Sequence of chain 27.A:
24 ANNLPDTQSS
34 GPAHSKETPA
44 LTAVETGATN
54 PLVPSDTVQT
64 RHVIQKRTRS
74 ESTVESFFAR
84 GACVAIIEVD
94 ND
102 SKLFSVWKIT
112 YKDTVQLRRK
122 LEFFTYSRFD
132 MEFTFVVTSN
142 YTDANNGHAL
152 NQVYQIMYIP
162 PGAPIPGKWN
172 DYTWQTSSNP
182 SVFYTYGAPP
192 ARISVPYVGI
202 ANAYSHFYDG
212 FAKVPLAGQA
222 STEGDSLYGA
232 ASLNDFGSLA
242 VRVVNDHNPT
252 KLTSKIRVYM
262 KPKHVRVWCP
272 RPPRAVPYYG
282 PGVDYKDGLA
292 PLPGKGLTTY

Binding-site contacts:
Ligand atom C10 contacts residue TYR159 of chain 27.A at 3.5 Å (hydrophobic).
Ligand atom O3 contacts residue TYR112 of chain 27.A at 3.6 Å.
Ligand atom C20 contacts residue ILE194 of chain 27.A at 3.8 Å (hydrophobic).
Ligand atom C4 contacts residue MET132 of chain 27.A at 3.8 Å (hydrophobic).
Ligand atom C9 contacts residue VAL199 of chain 27.A at 3.6 Å (hydrophobic).
Ligand atom C6 contacts residue TYR112 of chain 27.A at 3.7 Å (hydrophobic).
Ligand atom O3 contacts residue PHE130 of chain 27.A at 3.6 Å.
Ligand atom C21 contacts residue SER128 of chain 27.A at 3.8 Å.
Ligand atom CL2 contacts residue ALA24 of chain 27.C at 3.5 Å.
Ligand atom O2 contacts residue VAL196 of chain 27.A at 3.4 Å.
Ligand atom C21 contacts residue HIS207 of chain 27.A at 3.6 Å.
Ligand atom C21 contacts residue TYR205 of chain 27.A at 3.8 Å (hydrophobic).
Ligand atom C5 contacts residue TYR112 of chain 27.A at 3.5 Å (hydrophobic).
Ligand atom C16 contacts residue ALA24 of chain 27.C at 3.8 Å (hydrophobic).
Ligand atom C20 contacts residue LEU240 of chain 27.A at 3.8 Å (hydrophobic).
Ligand atom O1 contacts residue ILE110 of chain 27.A at 3.7 Å.
Ligand atom C13 contacts residue MET132 of chain 27.A at 3.4 Å (hydrophobic).
Ligand atom C7 contacts residue MET132 of chain 27.A at 3.3 Å (hydrophobic).
Ligand atom C8 contacts residue MET132 of chain 27.A at 3.4 Å (hydrophobic).
Ligand atom C12 contacts residue PHE134 of chain 27.A at 3.8 Å (hydrophobic).
Ligand atom CL2 contacts residue TYR159 of chain 27.A at 3.6 Å.
Ligand atom C9 contacts residue PHE237 of chain 27.A at 3.7 Å (hydrophobic).
Ligand atom C19 contacts residue LEU240 of chain 27.A at 3.8 Å (hydrophobic).
Ligand atom C17 contacts residue TYR159 of chain 27.A at 3.7 Å (hydrophobic).
Ligand atom C16 contacts residue TYR159 of chain 27.A at 3.8 Å (hydrophobic).
Ligand atom CL2 contacts residue ILE25 of chain 27.C at 3.4 Å.
Ligand atom C1 contacts residue TYR205 of chain 27.A at 3.8 Å (hydrophobic).
Ligand atom C12 contacts residue ILE110 of chain 27.A at 3.8 Å (hydrophobic).
Ligand atom CL3 contacts residue PHE134 of chain 27.A at 3.8 Å.
Ligand atom C13 contacts residue ILE110 of chain 27.A at 3.7 Å (hydrophobic).
Ligand atom CL3 contacts residue LEU240 of chain 27.A at 3.8 Å.
Ligand atom O1 contacts residue PHE237 of chain 27.A at 3.8 Å.
Ligand atom C17 contacts residue ALA24 of chain 27.C at 3.7 Å (hydrophobic).
Ligand atom C14 contacts residue TYR159 of chain 27.A at 3.5 Å (hydrophobic).
Ligand atom O1 contacts residue MET132 of chain 27.A at 3.7 Å.
Ligand atom C2 contacts residue PHE237 of chain 27.A at 3.6 Å (hydrophobic).
Ligand atom C3 contacts residue MET132 of chain 27.A at 3.7 Å (hydrophobic).
Ligand atom C7 contacts residue PHE237 of chain 27.A at 3.5 Å (hydrophobic).
Ligand atom C13 contacts residue PHE134 of chain 27.A at 3.7 Å (hydrophobic).
Ligand atom C11 contacts residue ILE110 of chain 27.A at 3.8 Å (hydrophobic).

A protein and the small-molecule ligand that binds it are described below.
Small molecule (SMILES): COc1ccc(OCc2ccc(COc3c(Cl)cccc3Cl)cc2)c(Cl)c1

Sequence of chain 27.C:
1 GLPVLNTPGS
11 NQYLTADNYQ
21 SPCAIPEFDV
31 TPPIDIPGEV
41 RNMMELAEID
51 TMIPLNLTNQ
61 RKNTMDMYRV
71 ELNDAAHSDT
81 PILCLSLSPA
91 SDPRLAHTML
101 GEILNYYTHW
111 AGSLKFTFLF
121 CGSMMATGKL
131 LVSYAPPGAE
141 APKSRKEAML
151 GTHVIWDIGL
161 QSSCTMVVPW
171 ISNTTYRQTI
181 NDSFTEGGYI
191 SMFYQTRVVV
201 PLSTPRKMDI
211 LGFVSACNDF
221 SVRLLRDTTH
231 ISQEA